A protein and the small-molecule ligand that binds it are described below.
Small molecule (SMILES): CC(=O)N[C@@H]1[C@@H](O)[C@H](O)[C@@H](CO)O[C@H]1O

Binding-site contacts:
Ligand atom C7 contacts residue ASN275 of chain 1.A at 3.5 Å.
Ligand atom O5 contacts residue ASN275 of chain 1.A at 2.4 Å (h-bond).
Ligand atom C1 contacts residue ASN275 of chain 1.A at 1.4 Å.
Ligand atom C3 contacts residue ASN275 of chain 1.A at 3.8 Å.
Ligand atom O5 contacts residue SER277 of chain 1.A at 4.3 Å.
Ligand atom C8 contacts residue ASN272 of chain 1.A at 4.1 Å.
Ligand atom C7 contacts residue ASN272 of chain 1.A at 3.6 Å.
Ligand atom O6 contacts residue SER277 of chain 1.A at 3.2 Å.
Ligand atom C6 contacts residue SER277 of chain 1.A at 3.9 Å.
Ligand atom O6 contacts residue ASN275 of chain 1.A at 4.5 Å.
Ligand atom C5 contacts residue ASN275 of chain 1.A at 3.7 Å.
Ligand atom O5 contacts residue ALA278 of chain 1.A at 4.1 Å.
Ligand atom C2 contacts residue ASN275 of chain 1.A at 2.5 Å.
Ligand atom O7 contacts residue ASN272 of chain 1.A at 3.1 Å (h-bond).
Ligand atom C6 contacts residue ASN275 of chain 1.A at 4.4 Å.
Ligand atom N2 contacts residue ASN272 of chain 1.A at 4.3 Å.
Ligand atom O7 contacts residue ASN275 of chain 1.A at 3.7 Å.
Ligand atom C4 contacts residue ASN275 of chain 1.A at 4.3 Å.
Ligand atom N2 contacts residue ASN275 of chain 1.A at 2.9 Å (h-bond).

Sequence of chain 1.A:
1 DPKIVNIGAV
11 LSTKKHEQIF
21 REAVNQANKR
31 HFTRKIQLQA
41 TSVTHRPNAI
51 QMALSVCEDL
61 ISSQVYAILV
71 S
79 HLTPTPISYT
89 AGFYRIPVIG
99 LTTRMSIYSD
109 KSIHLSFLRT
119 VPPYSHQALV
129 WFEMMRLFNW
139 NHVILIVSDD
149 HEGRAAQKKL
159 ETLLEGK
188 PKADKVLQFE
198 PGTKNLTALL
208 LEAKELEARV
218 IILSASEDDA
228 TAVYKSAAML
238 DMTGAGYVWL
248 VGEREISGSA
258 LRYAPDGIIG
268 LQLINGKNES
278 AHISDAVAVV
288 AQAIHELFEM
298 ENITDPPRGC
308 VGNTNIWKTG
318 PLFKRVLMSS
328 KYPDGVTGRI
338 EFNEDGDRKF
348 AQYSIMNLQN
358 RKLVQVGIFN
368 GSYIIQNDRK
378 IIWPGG